Sequence of chain 1.A:
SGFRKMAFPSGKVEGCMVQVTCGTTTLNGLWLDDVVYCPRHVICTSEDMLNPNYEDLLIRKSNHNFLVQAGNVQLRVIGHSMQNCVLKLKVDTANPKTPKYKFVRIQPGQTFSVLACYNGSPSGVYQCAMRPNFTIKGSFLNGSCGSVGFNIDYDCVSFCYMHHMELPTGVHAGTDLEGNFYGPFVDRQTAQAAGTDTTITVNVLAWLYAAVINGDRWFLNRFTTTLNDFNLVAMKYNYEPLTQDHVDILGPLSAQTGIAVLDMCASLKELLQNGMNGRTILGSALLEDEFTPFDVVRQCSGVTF

A protein and the small-molecule ligand that binds it are described below.
Small molecule (SMILES): CNC(=O)CN1C[C@]2(CCN(c3cncc4ccccc34)C2=O)c2cc(Cl)ccc2C1=O

Sequence of chain 1.B:
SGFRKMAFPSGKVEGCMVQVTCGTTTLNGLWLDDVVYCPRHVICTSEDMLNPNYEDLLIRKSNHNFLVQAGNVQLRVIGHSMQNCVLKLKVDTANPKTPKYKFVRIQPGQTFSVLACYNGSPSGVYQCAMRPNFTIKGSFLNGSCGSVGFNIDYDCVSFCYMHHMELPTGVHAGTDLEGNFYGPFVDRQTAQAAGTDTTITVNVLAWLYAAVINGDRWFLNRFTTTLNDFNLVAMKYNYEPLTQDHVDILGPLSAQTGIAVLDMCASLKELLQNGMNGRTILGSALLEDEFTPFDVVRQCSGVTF

Binding-site contacts:
Ligand atom O1 contacts residue GLU166 of chain 1.A at 3.0 Å (salt-bridge).
Ligand atom C21 contacts residue DMS1 of chain 1.E at 3.6 Å.
Ligand atom C19 contacts residue MET49 of chain 1.A at 3.5 Å (hydrophobic).
Ligand atom C11 contacts residue GLU166 of chain 1.A at 3.7 Å.
Ligand atom C12 contacts residue PHE140 of chain 1.A at 3.7 Å (hydrophobic).
Ligand atom C20 contacts residue MET49 of chain 1.A at 3.6 Å (hydrophobic).
Ligand atom C2 contacts residue GLN189 of chain 1.A at 3.8 Å.
Ligand atom C10 contacts residue LEU141 of chain 1.A at 3.7 Å (hydrophobic).
Ligand atom C18 contacts residue HIS164 of chain 1.A at 3.3 Å.
Ligand atom O1 contacts residue MET165 of chain 1.A at 3.5 Å.
Ligand atom C23 contacts residue GLN189 of chain 1.A at 3.5 Å.
Ligand atom N3 contacts residue GLU166 of chain 1.A at 3.8 Å.
Ligand atom C10 contacts residue GLU166 of chain 1.A at 3.5 Å.
Ligand atom CL contacts residue HIS41 of chain 1.A at 3.5 Å.
Ligand atom C18 contacts residue MET165 of chain 1.A at 3.7 Å (hydrophobic).
Ligand atom N1 contacts residue GLN189 of chain 1.A at 3.7 Å.
Ligand atom C20 contacts residue MET165 of chain 1.A at 3.6 Å (hydrophobic).
Ligand atom C contacts residue GLU166 of chain 1.A at 3.5 Å.
Ligand atom C12 contacts residue LEU141 of chain 1.A at 3.8 Å (hydrophobic).
Ligand atom C9 contacts residue GLU166 of chain 1.A at 3.7 Å.
Ligand atom C19 contacts residue HIS164 of chain 1.A at 3.8 Å.
Ligand atom C11 contacts residue LEU141 of chain 1.A at 3.7 Å (hydrophobic).
Ligand atom C12 contacts residue ASN142 of chain 1.A at 3.6 Å.
Ligand atom CL contacts residue HIS164 of chain 1.A at 3.7 Å.
Ligand atom O2 contacts residue GLN189 of chain 1.A at 3.3 Å.
Ligand atom N3 contacts residue HIS163 of chain 1.A at 2.8 Å (h-bond).
Ligand atom C21 contacts residue ARG188 of chain 1.A at 3.8 Å.
Ligand atom C6 contacts residue ASN142 of chain 1.A at 3.7 Å.
Ligand atom C12 contacts residue GLU166 of chain 1.A at 3.4 Å.
Ligand atom C9 contacts residue HIS163 of chain 1.A at 3.3 Å.
Ligand atom C6 contacts residue CYS145 of chain 1.A at 3.6 Å (hydrophobic).
Ligand atom C10 contacts residue PHE140 of chain 1.A at 3.4 Å (hydrophobic).
Ligand atom C10 contacts residue HIS163 of chain 1.A at 3.9 Å.
Ligand atom CL contacts residue ASP187 of chain 1.A at 3.4 Å.
Ligand atom C20 contacts residue ARG188 of chain 1.A at 3.7 Å.
Ligand atom N contacts residue GLU166 of chain 1.A at 3.9 Å.
Ligand atom C11 contacts residue ASN142 of chain 1.A at 3.8 Å.
Ligand atom C19 contacts residue MET165 of chain 1.A at 3.6 Å (hydrophobic).
Ligand atom O2 contacts residue DMS1 of chain 1.E at 3.5 Å.
Ligand atom N3 contacts residue SER144 of chain 1.A at 3.7 Å.